The small molecule below binds the protein below.
Small molecule (SMILES): NC(=[NH2+])c1ccsc1

Sequence of chain 1.A:
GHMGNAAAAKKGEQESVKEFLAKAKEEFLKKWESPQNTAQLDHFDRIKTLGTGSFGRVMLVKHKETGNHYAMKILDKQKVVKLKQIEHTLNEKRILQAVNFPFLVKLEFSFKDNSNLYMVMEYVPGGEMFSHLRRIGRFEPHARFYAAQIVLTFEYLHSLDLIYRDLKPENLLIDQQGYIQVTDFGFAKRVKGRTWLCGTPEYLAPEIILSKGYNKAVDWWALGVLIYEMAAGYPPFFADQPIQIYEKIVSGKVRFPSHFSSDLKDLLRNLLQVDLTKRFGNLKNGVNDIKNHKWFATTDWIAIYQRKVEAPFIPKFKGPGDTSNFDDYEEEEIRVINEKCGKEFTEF

Binding-site contacts:
Ligand atom N2 contacts residue ASN174 of chain 1.A at 4.5 Å.
Ligand atom C2 contacts residue ASP187 of chain 1.A at 3.4 Å.
Ligand atom C5 contacts residue GLU130 of chain 1.A at 3.4 Å.
Ligand atom N1 contacts residue THR186 of chain 1.A at 3.7 Å.
Ligand atom C2 contacts residue THR186 of chain 1.A at 4.0 Å.
Ligand atom S1 contacts residue VAL60 of chain 1.A at 4.0 Å.
Ligand atom N2 contacts residue ASP187 of chain 1.A at 2.6 Å (salt-bridge).
Ligand atom C4 contacts residue LEU176 of chain 1.A at 4.4 Å (hydrophobic).
Ligand atom C1 contacts residue GLU130 of chain 1.A at 4.3 Å.
Ligand atom S1 contacts residue PHE330 of chain 1.A at 3.4 Å.
Ligand atom C1 contacts residue LEU176 of chain 1.A at 4.4 Å (hydrophobic).
Ligand atom S1 contacts residue LEU52 of chain 1.A at 3.5 Å.
Ligand atom C2 contacts residue VAL60 of chain 1.A at 4.3 Å (hydrophobic).
Ligand atom N1 contacts residue VAL60 of chain 1.A at 3.8 Å.
Ligand atom C5 contacts residue LEU52 of chain 1.A at 3.4 Å (hydrophobic).
Ligand atom C5 contacts residue GLY53 of chain 1.A at 4.4 Å.
Ligand atom C4 contacts residue VAL60 of chain 1.A at 3.8 Å (hydrophobic).
Ligand atom C5 contacts residue PHE330 of chain 1.A at 3.5 Å (hydrophobic).
Ligand atom C1 contacts residue VAL60 of chain 1.A at 4.4 Å (hydrophobic).
Ligand atom N2 contacts residue THR186 of chain 1.A at 4.1 Å.
Ligand atom N2 contacts residue GLU130 of chain 1.A at 4.4 Å.
Ligand atom N1 contacts residue ASP187 of chain 1.A at 2.8 Å (salt-bridge).
Ligand atom N2 contacts residue GLU173 of chain 1.A at 3.6 Å.
Ligand atom C3 contacts residue LEU52 of chain 1.A at 4.2 Å (hydrophobic).
Ligand atom C3 contacts residue GLU130 of chain 1.A at 3.0 Å.